Sequence of chain 1.Z:
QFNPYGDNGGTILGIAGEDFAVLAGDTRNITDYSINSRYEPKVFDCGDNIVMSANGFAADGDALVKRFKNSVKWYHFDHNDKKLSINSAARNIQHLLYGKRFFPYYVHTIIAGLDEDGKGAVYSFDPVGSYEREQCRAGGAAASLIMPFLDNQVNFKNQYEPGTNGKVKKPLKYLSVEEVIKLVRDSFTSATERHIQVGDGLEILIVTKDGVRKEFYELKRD

Binding-site contacts:
Ligand atom CA contacts residue THR21 of chain 1.H at 3.2 Å.
Ligand atom OG contacts residue GLY47 of chain 1.H at 3.6 Å.
Ligand atom CB contacts residue THR21 of chain 1.H at 3.9 Å.
Ligand atom N contacts residue THR21 of chain 1.H at 2.7 Å (h-bond).
Ligand atom C17 contacts residue LYS33 of chain 1.H at 4.0 Å.
Ligand atom CB contacts residue ASP124 of chain 1.I at 3.8 Å.
Ligand atom N contacts residue GLY47 of chain 1.H at 2.7 Å (h-bond).
Ligand atom C contacts residue GLY47 of chain 1.H at 3.5 Å.
Ligand atom CG2 contacts residue GLN22 of chain 1.H at 2.9 Å.
Ligand atom N contacts residue GLN22 of chain 1.H at 4.0 Å.
Ligand atom C16 contacts residue THR1 of chain 1.H at 3.1 Å.
Ligand atom C2 contacts residue ASP124 of chain 1.I at 3.5 Å.
Ligand atom CG contacts residue GLY47 of chain 1.H at 3.5 Å.
Ligand atom C37 contacts residue PRO101 of chain 1.I at 3.7 Å (hydrophobic).
Ligand atom OG1 contacts residue ASP124 of chain 1.I at 3.0 Å (salt-bridge).
Ligand atom C contacts residue THR1 of chain 1.H at 3.8 Å.
Ligand atom OG1 contacts residue ALA49 of chain 1.H at 3.8 Å.
Ligand atom CG2 contacts residue ASP124 of chain 1.I at 3.7 Å.
Ligand atom N contacts residue THR1 of chain 1.H at 3.8 Å.
Ligand atom CA contacts residue THR1 of chain 1.H at 2.5 Å.
Ligand atom C38 contacts residue PHE103 of chain 1.I at 3.9 Å (hydrophobic).
Ligand atom C16 contacts residue GLY45 of chain 1.H at 4.0 Å.
Ligand atom C16 contacts residue GLY47 of chain 1.H at 3.6 Å.
Ligand atom C contacts residue THR21 of chain 1.H at 3.4 Å.
Ligand atom C18 contacts residue THR1 of chain 1.H at 2.5 Å.
Ligand atom O contacts residue GLY47 of chain 1.H at 3.3 Å (h-bond).
Ligand atom O contacts residue SER20 of chain 1.H at 3.5 Å.
Ligand atom CA contacts residue THR21 of chain 1.H at 3.7 Å.
Ligand atom O contacts residue THR21 of chain 1.H at 3.0 Å (h-bond).
Ligand atom CA contacts residue GLY47 of chain 1.H at 3.5 Å.
Ligand atom N contacts residue ASP124 of chain 1.I at 3.3 Å (salt-bridge).
Ligand atom O contacts residue ALA49 of chain 1.H at 3.2 Å.
Ligand atom CA contacts residue GLN22 of chain 1.H at 3.8 Å.
Ligand atom C27 contacts residue ASP124 of chain 1.I at 3.6 Å.
Ligand atom O1 contacts residue THR48 of chain 1.H at 3.7 Å.
Ligand atom O contacts residue THR1 of chain 1.H at 4.0 Å.
Ligand atom CA contacts residue GLY47 of chain 1.H at 3.7 Å.
Ligand atom C17 contacts residue THR1 of chain 1.H at 1.5 Å.
Ligand atom C29 contacts residue LEU125 of chain 1.I at 4.0 Å (hydrophobic).
Ligand atom OG1 contacts residue CYS128 of chain 1.I at 3.3 Å (h-bond).

The protein below binds the small molecule below.
Small molecule (SMILES): CC(C)CCCCC/C=C/C=C/C(=O)N[C@H](C(=O)N[C@H]1C[C@@H](O)CCNC(=O)CC[C@H](C)NC1=O)[C@@H](C)O

Sequence of chain 1.H:
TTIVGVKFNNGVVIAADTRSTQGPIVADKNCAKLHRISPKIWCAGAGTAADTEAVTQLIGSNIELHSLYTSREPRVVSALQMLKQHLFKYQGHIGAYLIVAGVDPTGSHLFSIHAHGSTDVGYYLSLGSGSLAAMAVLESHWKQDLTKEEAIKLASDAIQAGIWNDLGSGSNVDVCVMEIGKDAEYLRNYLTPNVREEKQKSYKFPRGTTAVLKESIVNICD

Sequence of chain 1.I:
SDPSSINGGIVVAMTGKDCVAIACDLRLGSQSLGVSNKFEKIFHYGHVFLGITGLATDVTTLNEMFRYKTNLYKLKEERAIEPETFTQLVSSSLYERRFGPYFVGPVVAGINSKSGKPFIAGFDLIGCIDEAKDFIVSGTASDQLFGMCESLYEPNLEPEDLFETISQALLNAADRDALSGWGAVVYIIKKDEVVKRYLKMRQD